This protein binds this small molecule.
Small molecule (SMILES): C[C@@H]1O[C@@H](O)[C@@H](O)[C@H](O)[C@@H]1O

Sequence of chain 1.A:
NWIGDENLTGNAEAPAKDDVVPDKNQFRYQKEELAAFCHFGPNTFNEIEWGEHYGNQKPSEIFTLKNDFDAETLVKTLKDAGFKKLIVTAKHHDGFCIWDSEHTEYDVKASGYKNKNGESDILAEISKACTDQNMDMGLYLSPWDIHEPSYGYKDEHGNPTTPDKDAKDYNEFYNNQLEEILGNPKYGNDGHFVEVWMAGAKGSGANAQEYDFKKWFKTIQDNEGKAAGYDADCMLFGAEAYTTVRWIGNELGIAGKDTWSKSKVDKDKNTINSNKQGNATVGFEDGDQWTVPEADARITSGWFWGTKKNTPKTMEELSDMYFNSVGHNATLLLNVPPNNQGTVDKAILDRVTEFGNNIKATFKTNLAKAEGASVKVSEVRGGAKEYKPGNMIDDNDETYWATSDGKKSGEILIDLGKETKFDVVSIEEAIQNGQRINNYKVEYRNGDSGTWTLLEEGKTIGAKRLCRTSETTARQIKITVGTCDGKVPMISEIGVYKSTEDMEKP

Binding-site contacts:
Ligand atom C3 contacts residue TRP56 of chain 1.A at 3.9 Å (hydrophobic).
Ligand atom C5 contacts residue FUL1 of chain 1.C at 0.2 Å.
Ligand atom O3 contacts residue TRP56 of chain 1.A at 3.1 Å (h-bond).
Ligand atom O4 contacts residue TYR146 of chain 1.A at 2.7 Å (h-bond).
Ligand atom C6 contacts residue PHE43 of chain 1.A at 3.6 Å (hydrophobic).
Ligand atom C6 contacts residue HIS45 of chain 1.A at 3.7 Å.
Ligand atom C4 contacts residue HIS98 of chain 1.A at 3.8 Å.
Ligand atom C6 contacts residue TRP309 of chain 1.A at 3.9 Å (hydrophobic).
Ligand atom C1 contacts residue FUL1 of chain 1.C at 0.2 Å.
Ligand atom C3 contacts residue FUL1 of chain 1.C at 0.1 Å.
Ligand atom C6 contacts residue TRP203 of chain 1.A at 3.7 Å (hydrophobic).
Ligand atom C2 contacts residue TRP56 of chain 1.A at 3.9 Å (hydrophobic).
Ligand atom O1 contacts residue FUL1 of chain 1.C at 1.3 Å.
Ligand atom O3 contacts residue FUL1 of chain 1.C at 0.2 Å (h-bond).
Ligand atom O2 contacts residue FUL1 of chain 1.C at 0.2 Å (h-bond).
Ligand atom C2 contacts residue FUL1 of chain 1.C at 0.1 Å.
Ligand atom O3 contacts residue TRP309 of chain 1.A at 3.9 Å.
Ligand atom O4 contacts residue HIS98 of chain 1.A at 2.8 Å (h-bond).
Ligand atom O2 contacts residue ALA207 of chain 1.A at 3.4 Å.
Ligand atom C3 contacts residue TRP309 of chain 1.A at 3.9 Å (hydrophobic).
Ligand atom C6 contacts residue ASP302 of chain 1.A at 3.8 Å.
Ligand atom O4 contacts residue HIS45 of chain 1.A at 2.7 Å (h-bond).
Ligand atom O2 contacts residue TRP56 of chain 1.A at 3.0 Å (h-bond).
Ligand atom O4 contacts residue FUL1 of chain 1.C at 0.1 Å (h-bond).
Ligand atom C1 contacts residue TYR146 of chain 1.A at 4.0 Å (hydrophobic).
Ligand atom O1 contacts residue ALA207 of chain 1.A at 3.9 Å.
Ligand atom C4 contacts residue FUL1 of chain 1.C at 0.1 Å.
Ligand atom C3 contacts residue HIS98 of chain 1.A at 3.8 Å.
Ligand atom C2 contacts residue HIS99 of chain 1.A at 3.3 Å.
Ligand atom O3 contacts residue HIS98 of chain 1.A at 3.0 Å (h-bond).
Ligand atom C6 contacts residue FUL1 of chain 1.C at 0.1 Å.
Ligand atom O5 contacts residue TRP203 of chain 1.A at 3.5 Å.
Ligand atom C4 contacts residue HIS45 of chain 1.A at 3.4 Å.
Ligand atom C2 contacts residue TYR146 of chain 1.A at 3.7 Å (hydrophobic).
Ligand atom C5 contacts residue TRP309 of chain 1.A at 3.9 Å (hydrophobic).
Ligand atom O2 contacts residue HIS99 of chain 1.A at 2.8 Å (h-bond).
Ligand atom C4 contacts residue TYR146 of chain 1.A at 3.9 Å (hydrophobic).
Ligand atom O5 contacts residue FUL1 of chain 1.C at 0.4 Å (h-bond).
Ligand atom O5 contacts residue TYR146 of chain 1.A at 3.5 Å (h-bond).
Ligand atom C4 contacts residue TRP309 of chain 1.A at 3.7 Å (hydrophobic).